Binding-site contacts:
Ligand atom C3 contacts residue FLV1 of chain 1.G at 0.1 Å.
Ligand atom O2 contacts residue FLV1 of chain 1.H at 0.2 Å (h-bond).
Ligand atom O1 contacts residue FLV1 of chain 1.H at 0.2 Å (h-bond).
Ligand atom O3 contacts residue LEU204 of chain 1.A at 3.2 Å (h-bond).
Ligand atom C4 contacts residue FLV1 of chain 1.G at 0.1 Å.
Ligand atom C4 contacts residue FLV1 of chain 1.H at 0.1 Å.
Ligand atom C9 contacts residue FLV1 of chain 1.G at 0.1 Å.
Ligand atom C8 contacts residue TYR54 of chain 1.A at 3.1 Å (hydrophobic).
Ligand atom C10 contacts residue FLV1 of chain 1.H at 0.1 Å.
Ligand atom O3 contacts residue ASP205 of chain 1.A at 3.3 Å (salt-bridge).
Ligand atom O3 contacts residue GLY203 of chain 1.A at 3.3 Å.
Ligand atom C8 contacts residue FLV1 of chain 1.H at 0.1 Å.
Ligand atom C6 contacts residue SER274 of chain 1.A at 3.4 Å.
Ligand atom C3 contacts residue FLV1 of chain 1.H at 0.1 Å.
Ligand atom C7 contacts residue SER274 of chain 1.A at 3.3 Å.
Ligand atom O1 contacts residue ARG214 of chain 1.A at 2.9 Å (salt-bridge).
Ligand atom C5 contacts residue FLV1 of chain 1.G at 0.1 Å.
Ligand atom C1 contacts residue FLV1 of chain 1.H at 0.2 Å.
Ligand atom O1 contacts residue TYR400 of chain 1.A at 2.4 Å (h-bond).
Ligand atom C7 contacts residue FLV1 of chain 1.H at 0.1 Å.
Ligand atom C7 contacts residue TYR54 of chain 1.A at 3.1 Å (hydrophobic).
Ligand atom C6 contacts residue FLV1 of chain 1.G at 0.1 Å.
Ligand atom C5 contacts residue FLV1 of chain 1.H at 0.1 Å.
Ligand atom C2 contacts residue FLV1 of chain 1.H at 0.2 Å.
Ligand atom C1 contacts residue FLV1 of chain 1.G at 0.1 Å.
Ligand atom C6 contacts residue FLV1 of chain 1.H at 0.1 Å.
Ligand atom C2 contacts residue FLV1 of chain 1.G at 0.1 Å.
Ligand atom O2 contacts residue FLV1 of chain 1.G at 0.1 Å (h-bond).
Ligand atom O3 contacts residue FLV1 of chain 1.H at 0.1 Å (h-bond).
Ligand atom O3 contacts residue FLV1 of chain 1.G at 0.1 Å (h-bond).
Ligand atom O4 contacts residue FLV1 of chain 1.H at 0.1 Å (h-bond).
Ligand atom O3 contacts residue GLY206 of chain 1.A at 3.0 Å (h-bond).
Ligand atom C6 contacts residue ASP205 of chain 1.A at 3.2 Å.
Ligand atom O1 contacts residue FLV1 of chain 1.G at 0.1 Å (h-bond).
Ligand atom C8 contacts residue FLV1 of chain 1.G at 0.1 Å.
Ligand atom O2 contacts residue GLY206 of chain 1.A at 3.3 Å.
Ligand atom O4 contacts residue FLV1 of chain 1.G at 0.2 Å (h-bond).
Ligand atom C9 contacts residue FLV1 of chain 1.H at 0.1 Å.
Ligand atom C7 contacts residue FLV1 of chain 1.G at 0.2 Å.
Ligand atom C10 contacts residue FLV1 of chain 1.G at 0.1 Å.

This small molecule binds to this protein.
Small molecule (SMILES): Oc1cc(O)c2c(O)cc(O)cc2c1

Sequence of chain 1.A:
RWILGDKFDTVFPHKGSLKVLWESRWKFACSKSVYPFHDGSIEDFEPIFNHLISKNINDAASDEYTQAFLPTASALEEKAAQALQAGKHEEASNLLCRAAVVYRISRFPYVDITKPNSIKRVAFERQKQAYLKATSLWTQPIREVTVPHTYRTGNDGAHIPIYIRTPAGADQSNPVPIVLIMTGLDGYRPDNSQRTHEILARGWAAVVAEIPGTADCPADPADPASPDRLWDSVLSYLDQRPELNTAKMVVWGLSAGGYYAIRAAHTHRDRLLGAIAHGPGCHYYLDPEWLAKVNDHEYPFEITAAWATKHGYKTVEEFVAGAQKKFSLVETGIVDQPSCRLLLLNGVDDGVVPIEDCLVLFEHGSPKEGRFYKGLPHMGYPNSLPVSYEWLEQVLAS